Binding-site contacts:
Ligand atom C5 contacts residue ASN58 of chain 1.C at 3.7 Å.
Ligand atom N2 contacts residue ASN58 of chain 1.C at 2.9 Å (h-bond).
Ligand atom C4 contacts residue ASN58 of chain 1.C at 4.2 Å.
Ligand atom C2 contacts residue ASN58 of chain 1.C at 2.5 Å.
Ligand atom O5 contacts residue ASN58 of chain 1.C at 2.4 Å (h-bond).
Ligand atom O7 contacts residue ASN58 of chain 1.C at 3.1 Å (h-bond).
Ligand atom C1 contacts residue ASN58 of chain 1.C at 1.4 Å.
Ligand atom C8 contacts residue THR58 of chain 1.G at 3.6 Å.
Ligand atom C7 contacts residue ASN58 of chain 1.C at 3.2 Å.
Ligand atom C8 contacts residue ASN58 of chain 1.C at 4.3 Å.
Ligand atom C3 contacts residue ASN58 of chain 1.C at 3.8 Å.
Ligand atom O7 contacts residue GLY16 of chain 1.A at 4.2 Å.

Sequence of chain 1.A:
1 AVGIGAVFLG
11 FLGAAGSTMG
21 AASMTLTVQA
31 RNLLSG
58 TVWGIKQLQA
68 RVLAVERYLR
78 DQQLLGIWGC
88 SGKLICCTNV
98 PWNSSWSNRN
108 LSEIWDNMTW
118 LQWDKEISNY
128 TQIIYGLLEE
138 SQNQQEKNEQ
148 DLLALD

Sequence of chain 1.C:
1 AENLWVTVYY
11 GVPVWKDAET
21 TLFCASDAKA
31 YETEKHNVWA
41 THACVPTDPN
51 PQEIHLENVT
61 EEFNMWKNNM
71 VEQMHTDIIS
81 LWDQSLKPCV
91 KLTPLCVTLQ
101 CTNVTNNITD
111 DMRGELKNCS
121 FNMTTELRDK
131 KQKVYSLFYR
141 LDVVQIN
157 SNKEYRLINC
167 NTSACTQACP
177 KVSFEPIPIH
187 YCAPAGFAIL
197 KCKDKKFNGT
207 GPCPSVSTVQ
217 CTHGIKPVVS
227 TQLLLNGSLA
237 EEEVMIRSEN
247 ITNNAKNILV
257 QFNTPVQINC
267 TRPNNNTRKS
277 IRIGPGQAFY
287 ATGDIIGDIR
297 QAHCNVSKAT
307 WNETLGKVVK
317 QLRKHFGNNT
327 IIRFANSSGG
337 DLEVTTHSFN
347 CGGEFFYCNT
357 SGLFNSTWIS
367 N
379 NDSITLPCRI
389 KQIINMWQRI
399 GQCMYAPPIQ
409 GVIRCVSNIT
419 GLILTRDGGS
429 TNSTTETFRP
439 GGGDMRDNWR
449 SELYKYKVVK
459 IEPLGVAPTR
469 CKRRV

Sequence of chain 1.G:
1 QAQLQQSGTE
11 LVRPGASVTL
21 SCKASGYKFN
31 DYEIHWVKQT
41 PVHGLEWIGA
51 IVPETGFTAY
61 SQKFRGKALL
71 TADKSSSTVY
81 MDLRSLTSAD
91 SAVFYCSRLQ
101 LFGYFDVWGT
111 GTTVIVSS

A small-molecule ligand and the protein it binds are described below.
Small molecule (SMILES): CC(=O)N[C@@H]1[C@@H](O)[C@H](O)[C@@H](CO)O[C@H]1O